Sequence of chain 1.D:
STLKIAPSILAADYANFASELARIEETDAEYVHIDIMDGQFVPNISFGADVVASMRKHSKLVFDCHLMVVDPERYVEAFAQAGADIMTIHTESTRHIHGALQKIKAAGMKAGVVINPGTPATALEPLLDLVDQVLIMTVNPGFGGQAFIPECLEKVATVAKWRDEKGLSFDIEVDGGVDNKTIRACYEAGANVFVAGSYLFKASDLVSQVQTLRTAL

A protein and the small-molecule ligand that binds it are described below.
Small molecule (SMILES): O=P(O)(O)OC[C@@H](O)[C@H](O)[C@@H](O)CO

Binding-site contacts:
Ligand atom C2 contacts residue ASP36 of chain 1.D at 3.2 Å.
Ligand atom O1P contacts residue ALA197 of chain 1.D at 3.7 Å.
Ligand atom P contacts residue GLY146 of chain 1.D at 3.8 Å.
Ligand atom O1 contacts residue PRO142 of chain 1.D at 3.5 Å.
Ligand atom C1 contacts residue PHE144 of chain 1.D at 3.5 Å (hydrophobic).
Ligand atom C4 contacts residue SER9 of chain 1.D at 3.8 Å.
Ligand atom O4 contacts residue SER9 of chain 1.D at 2.6 Å (h-bond).
Ligand atom O2 contacts residue MET69 of chain 1.D at 3.7 Å.
Ligand atom C3 contacts residue ASP176 of chain 1.D at 3.1 Å.
Ligand atom O3 contacts residue VAL196 of chain 1.D at 3.7 Å.
Ligand atom O3P contacts residue GLY198 of chain 1.D at 3.8 Å.
Ligand atom O3 contacts residue ASP36 of chain 1.D at 2.9 Å (salt-bridge).
Ligand atom O1P contacts residue GLY198 of chain 1.D at 2.7 Å (h-bond).
Ligand atom O4 contacts residue LEU11 of chain 1.D at 3.4 Å.
Ligand atom O3 contacts residue HIS34 of chain 1.D at 3.6 Å.
Ligand atom O1 contacts residue MET69 of chain 1.D at 3.6 Å.
Ligand atom P contacts residue GLY198 of chain 1.D at 3.9 Å.
Ligand atom O1 contacts residue MET38 of chain 1.D at 3.8 Å.
Ligand atom O3 contacts residue SER9 of chain 1.D at 3.5 Å (h-bond).
Ligand atom O1 contacts residue GLY143 of chain 1.D at 2.9 Å (h-bond).
Ligand atom C4 contacts residue ASP36 of chain 1.D at 3.6 Å.
Ligand atom O2 contacts residue ZN1 of chain 1.S at 2.5 Å.
Ligand atom O2P contacts residue GLY177 of chain 1.D at 3.7 Å.
Ligand atom O2 contacts residue ASP36 of chain 1.D at 2.9 Å (salt-bridge).
Ligand atom O3P contacts residue GLY145 of chain 1.D at 3.4 Å.
Ligand atom C2 contacts residue ASP176 of chain 1.D at 3.9 Å.
Ligand atom O2 contacts residue HIS67 of chain 1.D at 3.8 Å.
Ligand atom O1P contacts residue SER199 of chain 1.D at 3.9 Å.
Ligand atom O2P contacts residue GLY178 of chain 1.D at 2.7 Å (h-bond).
Ligand atom O5 contacts residue GLY145 of chain 1.D at 3.5 Å.
Ligand atom O2P contacts residue GLY146 of chain 1.D at 3.6 Å (h-bond).
Ligand atom O3 contacts residue ZN1 of chain 1.S at 3.1 Å.
Ligand atom C2 contacts residue ZN1 of chain 1.S at 3.7 Å.
Ligand atom O3 contacts residue ASP176 of chain 1.D at 2.5 Å (salt-bridge).
Ligand atom O3P contacts residue SER199 of chain 1.D at 2.8 Å (h-bond).
Ligand atom O3P contacts residue GLY146 of chain 1.D at 3.0 Å (h-bond).
Ligand atom O2 contacts residue ASP176 of chain 1.D at 2.9 Å (salt-bridge).
Ligand atom O1 contacts residue PHE144 of chain 1.D at 3.5 Å (h-bond).
Ligand atom O4 contacts residue ASP36 of chain 1.D at 2.8 Å (salt-bridge).
Ligand atom C3 contacts residue ASP36 of chain 1.D at 3.4 Å.